Binding-site contacts:
Ligand atom O7 contacts residue ASP110 of chain 1.L at 4.4 Å.
Ligand atom O6 contacts residue LYS140 of chain 1.L at 3.3 Å (salt-bridge).
Ligand atom N2 contacts residue ASN103 of chain 1.L at 2.9 Å (h-bond).
Ligand atom O5 contacts residue ASN103 of chain 1.L at 2.4 Å (h-bond).
Ligand atom C2 contacts residue ASN103 of chain 1.L at 2.5 Å.
Ligand atom C7 contacts residue ASN103 of chain 1.L at 4.0 Å.
Ligand atom C4 contacts residue ASN103 of chain 1.L at 4.2 Å.
Ligand atom C6 contacts residue LYS140 of chain 1.L at 3.9 Å.
Ligand atom C6 contacts residue LYS117 of chain 1.L at 4.3 Å.
Ligand atom C1 contacts residue ASN103 of chain 1.L at 1.4 Å.
Ligand atom C5 contacts residue ASN103 of chain 1.L at 3.7 Å.
Ligand atom C6 contacts residue ASN103 of chain 1.L at 4.2 Å.
Ligand atom C3 contacts residue ASN103 of chain 1.L at 3.8 Å.

A protein and the small-molecule ligand that binds it are described below.
Small molecule (SMILES): CC(=O)N[C@@H]1[C@@H](O)[C@H](O)[C@@H](CO)O[C@H]1O

Sequence of chain 1.L:
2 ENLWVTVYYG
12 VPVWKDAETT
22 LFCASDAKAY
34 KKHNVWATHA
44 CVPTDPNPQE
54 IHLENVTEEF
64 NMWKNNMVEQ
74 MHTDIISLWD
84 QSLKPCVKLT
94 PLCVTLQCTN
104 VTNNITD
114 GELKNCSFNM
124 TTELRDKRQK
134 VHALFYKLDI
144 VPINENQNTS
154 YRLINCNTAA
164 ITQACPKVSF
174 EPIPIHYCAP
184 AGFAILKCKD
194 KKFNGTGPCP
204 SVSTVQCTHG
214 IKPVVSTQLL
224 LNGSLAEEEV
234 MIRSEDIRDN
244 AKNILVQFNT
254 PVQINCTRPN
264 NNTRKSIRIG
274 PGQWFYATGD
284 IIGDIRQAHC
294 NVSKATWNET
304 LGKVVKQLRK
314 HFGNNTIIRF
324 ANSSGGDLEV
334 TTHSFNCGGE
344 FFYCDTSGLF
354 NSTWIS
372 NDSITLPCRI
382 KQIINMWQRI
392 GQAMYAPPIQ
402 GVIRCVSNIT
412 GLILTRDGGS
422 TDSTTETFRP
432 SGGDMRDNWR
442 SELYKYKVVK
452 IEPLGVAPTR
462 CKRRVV